Binding-site contacts:
Ligand atom O1 contacts residue ARG132 of chain 1.E at 3.9 Å.
Ligand atom C3 contacts residue ARG172 of chain 1.E at 3.9 Å.
Ligand atom C1 contacts residue TYR189 of chain 1.E at 3.5 Å (hydrophobic).
Ligand atom C4 contacts residue PHE163 of chain 1.E at 4.1 Å (hydrophobic).
Ligand atom C4 contacts residue ASP185 of chain 1.E at 3.5 Å.
Ligand atom O2 contacts residue NDP1 of chain 1.CA at 3.0 Å.
Ligand atom C3 contacts residue ASP185 of chain 1.E at 3.8 Å.
Ligand atom C5 contacts residue ARG172 of chain 1.E at 4.4 Å.
Ligand atom O6 contacts residue PHE163 of chain 1.E at 3.9 Å.
Ligand atom O1 contacts residue TYR189 of chain 1.E at 4.0 Å.
Ligand atom C2 contacts residue LYS104 of chain 1.E at 3.7 Å.
Ligand atom O6 contacts residue ARG172 of chain 1.E at 3.7 Å.
Ligand atom C3 contacts residue NDP1 of chain 1.CA at 3.4 Å.
Ligand atom O2 contacts residue ASP185 of chain 1.E at 4.1 Å.
Ligand atom O3 contacts residue LYS104 of chain 1.E at 3.4 Å (salt-bridge).
Ligand atom O2 contacts residue TYR189 of chain 1.E at 2.4 Å (h-bond).
Ligand atom O2 contacts residue LYS104 of chain 1.E at 2.9 Å (salt-bridge).
Ligand atom O1 contacts residue NDP1 of chain 1.CA at 3.4 Å.
Ligand atom C2 contacts residue TYR189 of chain 1.E at 3.4 Å (hydrophobic).
Ligand atom C1 contacts residue ILE186 of chain 1.E at 4.3 Å (hydrophobic).
Ligand atom C1 contacts residue ARG132 of chain 1.E at 4.3 Å.
Ligand atom O3 contacts residue NDP1 of chain 1.CA at 3.5 Å.
Ligand atom O4 contacts residue ASP185 of chain 1.E at 2.6 Å (salt-bridge).
Ligand atom C5 contacts residue NDP1 of chain 1.CA at 4.5 Å.
Ligand atom C2 contacts residue ASP185 of chain 1.E at 3.8 Å.
Ligand atom O3 contacts residue ASP185 of chain 1.E at 2.7 Å (salt-bridge).
Ligand atom O4 contacts residue PHE163 of chain 1.E at 3.5 Å.
Ligand atom O1 contacts residue TYR267 of chain 1.E at 3.4 Å (h-bond).
Ligand atom O5 contacts residue TYR267 of chain 1.E at 4.0 Å.
Ligand atom C2 contacts residue NDP1 of chain 1.CA at 3.8 Å.
Ligand atom C1 contacts residue NDP1 of chain 1.CA at 4.2 Å.
Ligand atom C4 contacts residue ARG172 of chain 1.E at 4.1 Å.
Ligand atom C5 contacts residue TYR267 of chain 1.E at 4.4 Å (hydrophobic).
Ligand atom C6 contacts residue PHE163 of chain 1.E at 3.7 Å (hydrophobic).
Ligand atom O4 contacts residue ARG172 of chain 1.E at 3.1 Å (salt-bridge).
Ligand atom O3 contacts residue ARG172 of chain 1.E at 3.1 Å (salt-bridge).
Ligand atom C3 contacts residue LYS104 of chain 1.E at 4.2 Å.

Sequence of chain 1.E:
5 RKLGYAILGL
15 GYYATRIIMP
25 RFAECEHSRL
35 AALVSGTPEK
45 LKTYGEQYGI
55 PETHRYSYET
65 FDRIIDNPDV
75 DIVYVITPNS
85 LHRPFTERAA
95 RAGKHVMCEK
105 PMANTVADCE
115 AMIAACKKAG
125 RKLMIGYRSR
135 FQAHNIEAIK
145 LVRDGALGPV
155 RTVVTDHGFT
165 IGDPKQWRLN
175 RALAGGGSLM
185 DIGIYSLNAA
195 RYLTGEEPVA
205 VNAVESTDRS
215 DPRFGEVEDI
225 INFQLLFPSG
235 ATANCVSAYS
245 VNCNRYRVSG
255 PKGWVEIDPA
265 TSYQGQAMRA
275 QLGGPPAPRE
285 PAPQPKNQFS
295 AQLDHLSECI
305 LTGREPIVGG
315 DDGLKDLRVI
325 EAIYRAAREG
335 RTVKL

The small molecule below binds the protein below.
Small molecule (SMILES): OC[C@@H](O)[C@@H](O)[C@H](O)[C@@H](O)CO